Binding-site contacts:
Ligand atom CE contacts residue PRO152 of chain 7.A at 3.6 Å (hydrophobic).
Ligand atom CE1 contacts residue LEU111 of chain 7.A at 3.9 Å (hydrophobic).
Ligand atom CD1 contacts residue LYS133 of chain 7.A at 3.6 Å.
Ligand atom CG2 contacts residue ARG151 of chain 7.A at 3.4 Å.
Ligand atom CE contacts residue TYR53 of chain 7.A at 3.8 Å (hydrophobic).
Ligand atom O contacts residue LYS104 of chain 7.A at 4.1 Å.
Ligand atom CD2 contacts residue LEU139 of chain 7.A at 3.7 Å (hydrophobic).
Ligand atom CB contacts residue ILE103 of chain 7.A at 3.8 Å (hydrophobic).
Ligand atom CG contacts residue ILE103 of chain 7.A at 3.4 Å (hydrophobic).
Ligand atom CB contacts residue ARG132 of chain 7.A at 4.0 Å.
Ligand atom CD1 contacts residue LEU111 of chain 7.A at 3.5 Å (hydrophobic).
Ligand atom CB contacts residue LYS104 of chain 7.A at 3.9 Å.
Ligand atom NE2 contacts residue LYS104 of chain 7.A at 3.0 Å (salt-bridge).
Ligand atom CE contacts residue GLU50 of chain 7.A at 3.2 Å.
Ligand atom CG1 contacts residue ARG132 of chain 7.A at 3.8 Å.
Ligand atom O contacts residue SER153 of chain 7.A at 3.1 Å (h-bond).
Ligand atom CD1 contacts residue ARG132 of chain 7.A at 3.4 Å.
Ligand atom CD2 contacts residue ILE103 of chain 7.A at 3.5 Å (hydrophobic).
Ligand atom SD contacts residue TYR53 of chain 7.A at 4.0 Å.
Ligand atom O contacts residue ARG151 of chain 7.A at 3.6 Å.
Ligand atom CB contacts residue ARG151 of chain 7.A at 3.5 Å.
Ligand atom CD2 contacts residue MET135 of chain 7.A at 4.0 Å (hydrophobic).
Ligand atom CG contacts residue ARG132 of chain 7.A at 3.2 Å.
Ligand atom CD1 contacts residue ALA136 of chain 7.A at 3.9 Å (hydrophobic).
Ligand atom CD1 contacts residue MET135 of chain 7.A at 4.1 Å (hydrophobic).
Ligand atom CD1 contacts residue ILE103 of chain 7.A at 3.7 Å (hydrophobic).
Ligand atom CD1 contacts residue ARG132 of chain 7.A at 3.9 Å.
Ligand atom CE contacts residue LEU46 of chain 7.A at 4.0 Å (hydrophobic).
Ligand atom C contacts residue ARG132 of chain 7.A at 4.0 Å.
Ligand atom O contacts residue ASN106 of chain 7.A at 3.9 Å.
Ligand atom C contacts residue SER153 of chain 7.A at 3.9 Å.
Ligand atom CA contacts residue ASN106 of chain 7.A at 4.0 Å.
Ligand atom CE2 contacts residue ILE103 of chain 7.A at 3.9 Å (hydrophobic).
Ligand atom O contacts residue ASN106 of chain 7.A at 3.6 Å.
Ligand atom O contacts residue ARG132 of chain 7.A at 3.7 Å.
Ligand atom O contacts residue ARG132 of chain 7.A at 3.8 Å.
Ligand atom SD contacts residue MET135 of chain 7.A at 3.5 Å.
Ligand atom CD1 contacts residue ARG132 of chain 7.A at 3.3 Å.
Ligand atom SD contacts residue ARG132 of chain 7.A at 3.8 Å.
Ligand atom CD1 contacts residue ALA136 of chain 7.A at 3.6 Å (hydrophobic).

Sequence of chain 7.A:
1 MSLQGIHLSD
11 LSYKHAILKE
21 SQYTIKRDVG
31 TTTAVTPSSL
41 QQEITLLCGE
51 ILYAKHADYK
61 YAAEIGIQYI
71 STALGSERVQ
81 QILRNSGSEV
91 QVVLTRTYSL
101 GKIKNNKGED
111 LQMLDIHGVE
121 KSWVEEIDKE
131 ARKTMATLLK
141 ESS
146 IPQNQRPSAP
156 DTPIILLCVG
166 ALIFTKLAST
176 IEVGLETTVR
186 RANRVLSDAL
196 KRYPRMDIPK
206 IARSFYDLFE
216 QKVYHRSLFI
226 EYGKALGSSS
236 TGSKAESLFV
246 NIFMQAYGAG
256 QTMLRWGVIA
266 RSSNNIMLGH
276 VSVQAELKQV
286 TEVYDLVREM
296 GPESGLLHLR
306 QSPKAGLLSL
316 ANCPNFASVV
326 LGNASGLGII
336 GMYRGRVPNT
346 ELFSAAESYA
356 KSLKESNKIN

This protein binds this small molecule.
Small molecule (SMILES): CC[C@H](C)[C@H](NC(=O)[C@H](CC(C)C)NC(=O)[C@H](CCC(N)=O)NC(=O)[C@H](Cc1ccc(O)cc1)NC(=O)[C@@H](NC(=O)[C@@H](N)CC(=O)O)[C@@H](C)CC)C(=O)N[C@H](C=O)CCSC